Binding-site contacts:
Ligand atom C6 contacts residue GLN314 of chain 1.A at 3.5 Å.
Ligand atom C7 contacts residue VAL304 of chain 1.A at 4.1 Å (hydrophobic).
Ligand atom O1 contacts residue HIS221 of chain 1.A at 3.8 Å.
Ligand atom O1 contacts residue ASN219 of chain 1.A at 4.2 Å.
Ligand atom N2 contacts residue HIS221 of chain 1.A at 4.1 Å.
Ligand atom C7 contacts residue TRP307 of chain 1.A at 3.4 Å (hydrophobic).
Ligand atom C6 contacts residue VAL304 of chain 1.A at 4.1 Å (hydrophobic).
Ligand atom C7 contacts residue PHE361 of chain 1.A at 3.5 Å (hydrophobic).
Ligand atom C1 contacts residue ILE222 of chain 1.A at 4.2 Å (hydrophobic).
Ligand atom C1 contacts residue THR294 of chain 1.A at 3.9 Å.
Ligand atom C5 contacts residue VAL304 of chain 1.A at 3.5 Å (hydrophobic).
Ligand atom C6 contacts residue PHE361 of chain 1.A at 4.1 Å (hydrophobic).
Ligand atom C8 contacts residue PHE361 of chain 1.A at 4.0 Å (hydrophobic).
Ligand atom C8 contacts residue VAL304 of chain 1.A at 4.0 Å (hydrophobic).
Ligand atom C5 contacts residue ASN362 of chain 1.A at 3.9 Å.
Ligand atom O1 contacts residue GLY216 of chain 1.A at 3.3 Å (h-bond).
Ligand atom C5 contacts residue GLU316 of chain 1.A at 3.8 Å.
Ligand atom N2 contacts residue THR294 of chain 1.A at 3.8 Å.
Ligand atom C9 contacts residue PHE361 of chain 1.A at 4.3 Å (hydrophobic).
Ligand atom C9 contacts residue TYR292 of chain 1.A at 4.2 Å (hydrophobic).
Ligand atom C1 contacts residue GLY216 of chain 1.A at 3.5 Å.
Ligand atom C4 contacts residue VAL304 of chain 1.A at 3.5 Å (hydrophobic).
Ligand atom N2 contacts residue GLY216 of chain 1.A at 2.6 Å (h-bond).
Ligand atom O1 contacts residue THR294 of chain 1.A at 3.9 Å.
Ligand atom O1 contacts residue ILE222 of chain 1.A at 4.0 Å.
Ligand atom C4 contacts residue LEU302 of chain 1.A at 3.5 Å (hydrophobic).
Ligand atom C3 contacts residue VAL304 of chain 1.A at 4.0 Å (hydrophobic).
Ligand atom C10 contacts residue ILE222 of chain 1.A at 4.0 Å (hydrophobic).
Ligand atom C5 contacts residue GLN314 of chain 1.A at 3.5 Å.
Ligand atom C10 contacts residue TYR292 of chain 1.A at 3.6 Å (hydrophobic).
Ligand atom O1 contacts residue ASP218 of chain 1.A at 4.2 Å.
Ligand atom C1 contacts residue TYR292 of chain 1.A at 4.2 Å (hydrophobic).
Ligand atom C6 contacts residue TRP307 of chain 1.A at 3.8 Å (hydrophobic).
Ligand atom C9 contacts residue TRP307 of chain 1.A at 4.1 Å (hydrophobic).
Ligand atom O1 contacts residue TYR292 of chain 1.A at 4.3 Å.
Ligand atom C3 contacts residue GLY216 of chain 1.A at 3.6 Å.
Ligand atom C4 contacts residue GLY216 of chain 1.A at 3.8 Å.
Ligand atom C5 contacts residue LEU302 of chain 1.A at 4.1 Å (hydrophobic).
Ligand atom C1 contacts residue HIS221 of chain 1.A at 4.0 Å.
Ligand atom C6 contacts residue ASN362 of chain 1.A at 4.0 Å.

Sequence of chain 1.A:
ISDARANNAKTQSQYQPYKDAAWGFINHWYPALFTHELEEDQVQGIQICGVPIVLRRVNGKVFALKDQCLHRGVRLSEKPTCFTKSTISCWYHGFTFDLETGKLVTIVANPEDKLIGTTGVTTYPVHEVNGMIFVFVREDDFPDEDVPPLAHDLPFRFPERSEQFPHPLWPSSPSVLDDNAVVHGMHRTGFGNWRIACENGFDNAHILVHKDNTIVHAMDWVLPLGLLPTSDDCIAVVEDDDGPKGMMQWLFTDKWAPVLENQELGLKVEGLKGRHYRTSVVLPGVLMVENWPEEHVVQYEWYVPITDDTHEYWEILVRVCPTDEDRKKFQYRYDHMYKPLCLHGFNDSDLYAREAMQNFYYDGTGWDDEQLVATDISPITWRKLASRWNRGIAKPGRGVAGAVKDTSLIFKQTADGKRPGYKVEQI

This protein binds this small molecule.
Small molecule (SMILES): O=c1ccc2ccccc2[nH]1